Sequence of chain 2.A:
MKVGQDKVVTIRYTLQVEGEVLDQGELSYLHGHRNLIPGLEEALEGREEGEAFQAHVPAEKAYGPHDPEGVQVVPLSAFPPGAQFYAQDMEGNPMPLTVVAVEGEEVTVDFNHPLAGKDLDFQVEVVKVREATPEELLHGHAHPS

This protein binds this small molecule.
Small molecule (SMILES): CC(C)C[C@H](NC(=O)[C@H](C)NC(=O)CCC(=O)O)C(=O)N1CCC[C@H]1C(=O)N[C@@H](C)C(=O)Nc1ccc([N+](=O)O)cc1

Binding-site contacts:
Ligand atom CA contacts residue ASN35 of chain 2.A at 4.1 Å.
Ligand atom C4 contacts residue GLN24 of chain 2.A at 3.8 Å.
Ligand atom N1 contacts residue TYR13 of chain 2.A at 3.9 Å.
Ligand atom O1 contacts residue ALA62 of chain 2.A at 3.6 Å (h-bond).
Ligand atom C6 contacts residue TYR13 of chain 2.A at 3.8 Å (hydrophobic).
Ligand atom C2 contacts residue ASP23 of chain 2.A at 3.3 Å.
Ligand atom CB contacts residue ASN35 of chain 2.A at 3.9 Å.
Ligand atom CA contacts residue LEU27 of chain 2.A at 4.1 Å (hydrophobic).
Ligand atom C contacts residue LEU36 of chain 2.A at 3.9 Å (hydrophobic).
Ligand atom CD contacts residue TYR63 of chain 2.A at 3.9 Å (hydrophobic).
Ligand atom O2 contacts residue ILE37 of chain 2.A at 3.5 Å.
Ligand atom C1 contacts residue TYR13 of chain 2.A at 3.8 Å (hydrophobic).
Ligand atom C3 contacts residue ASP23 of chain 2.A at 3.2 Å.
Ligand atom O2 contacts residue TYR63 of chain 2.A at 3.5 Å.
Ligand atom O contacts residue TYR63 of chain 2.A at 3.6 Å.
Ligand atom C3 contacts residue LEU36 of chain 2.A at 4.0 Å (hydrophobic).
Ligand atom N contacts residue ASN35 of chain 2.A at 3.8 Å.
Ligand atom N contacts residue TYR63 of chain 2.A at 4.0 Å.
Ligand atom C1 contacts residue ASP23 of chain 2.A at 3.6 Å.
Ligand atom C contacts residue TYR63 of chain 2.A at 4.0 Å (hydrophobic).
Ligand atom C4 contacts residue ASP23 of chain 2.A at 4.1 Å.
Ligand atom O contacts residue TYR63 of chain 2.A at 4.0 Å.
Ligand atom C2 contacts residue PRO38 of chain 2.A at 4.2 Å (hydrophobic).
Ligand atom CB contacts residue LEU36 of chain 2.A at 3.5 Å (hydrophobic).
Ligand atom CB contacts residue TYR13 of chain 2.A at 3.9 Å (hydrophobic).
Ligand atom CB contacts residue ASN35 of chain 2.A at 3.8 Å.
Ligand atom C3 contacts residue ILE37 of chain 2.A at 3.7 Å (hydrophobic).
Ligand atom O contacts residue TYR63 of chain 2.A at 2.8 Å (h-bond).
Ligand atom C1 contacts residue ALA62 of chain 2.A at 3.5 Å (hydrophobic).
Ligand atom CG contacts residue ASN35 of chain 2.A at 4.0 Å.
Ligand atom C contacts residue TYR63 of chain 2.A at 4.0 Å (hydrophobic).
Ligand atom N1 contacts residue ASP23 of chain 2.A at 3.8 Å.
Ligand atom CG contacts residue PHE128 of chain 2.A at 3.6 Å (hydrophobic).
Ligand atom N4 contacts residue GLN24 of chain 2.A at 3.8 Å.
Ligand atom O contacts residue LEU36 of chain 2.A at 3.7 Å.
Ligand atom ON1 contacts residue GLN24 of chain 2.A at 3.8 Å.
Ligand atom N contacts residue ASN35 of chain 2.A at 3.4 Å (h-bond).
Ligand atom CD contacts residue PHE128 of chain 2.A at 4.1 Å (hydrophobic).
Ligand atom O2 contacts residue ALA62 of chain 2.A at 3.2 Å (h-bond).
Ligand atom O contacts residue ILE37 of chain 2.A at 3.2 Å (h-bond).